Binding-site contacts:
Ligand atom O6 contacts residue LYS173 of chain 12.A at 3.0 Å (salt-bridge).
Ligand atom N1 contacts residue LEU175 of chain 12.A at 4.0 Å.
Ligand atom N3 contacts residue THR59 of chain 12.A at 3.3 Å (h-bond).
Ligand atom N7 contacts residue LYS115 of chain 12.A at 2.8 Å (salt-bridge).
Ligand atom O6 contacts residue LEU175 of chain 12.A at 3.9 Å.
Ligand atom C7 contacts residue PHE52 of chain 4.C at 3.7 Å (hydrophobic).
Ligand atom OP2 contacts residue ARG61 of chain 12.A at 2.7 Å (salt-bridge).
Ligand atom O4 contacts residue ARG56 of chain 4.C at 3.2 Å (salt-bridge).
Ligand atom O3' contacts residue LYS112 of chain 12.A at 3.7 Å.
Ligand atom P contacts residue ARG61 of chain 12.A at 3.6 Å.
Ligand atom OP1 contacts residue LYS164 of chain 12.C at 3.4 Å.
Ligand atom O5' contacts residue TYR244 of chain 12.A at 3.8 Å.
Ligand atom C5 contacts residue LYS173 of chain 12.A at 3.7 Å.
Ligand atom C8 contacts residue LEU175 of chain 12.A at 3.8 Å (hydrophobic).
Ligand atom P contacts residue LYS165 of chain 12.C at 4.0 Å.
Ligand atom C2 contacts residue GLN246 of chain 12.A at 3.9 Å.
Ligand atom C8 contacts residue LYS115 of chain 12.A at 3.9 Å.
Ligand atom OP1 contacts residue ALA163 of chain 12.C at 4.0 Å.
Ligand atom C2 contacts residue THR59 of chain 12.A at 3.4 Å.
Ligand atom OP2 contacts residue TYR244 of chain 12.A at 3.0 Å (h-bond).
Ligand atom OP1 contacts residue PHE52 of chain 4.C at 3.1 Å (h-bond).
Ligand atom C2' contacts residue LEU113 of chain 12.A at 4.0 Å (hydrophobic).
Ligand atom O6 contacts residue LYS115 of chain 12.A at 3.4 Å (salt-bridge).
Ligand atom O2 contacts residue THR59 of chain 12.A at 3.3 Å (h-bond).
Ligand atom N7 contacts residue TYR244 of chain 12.A at 4.0 Å.
Ligand atom C8 contacts residue TYR244 of chain 12.A at 3.2 Å (hydrophobic).
Ligand atom OP2 contacts residue LYS165 of chain 12.C at 3.1 Å (salt-bridge).
Ligand atom OP1 contacts residue ARG61 of chain 12.A at 3.9 Å.
Ligand atom C6 contacts residue LEU175 of chain 12.A at 3.6 Å (hydrophobic).
Ligand atom C4 contacts residue LEU175 of chain 12.A at 3.8 Å (hydrophobic).
Ligand atom C5 contacts residue LYS115 of chain 12.A at 3.7 Å.
Ligand atom N7 contacts residue LEU175 of chain 12.A at 3.9 Å.
Ligand atom C2' contacts residue TYR244 of chain 12.A at 3.7 Å (hydrophobic).
Ligand atom OP1 contacts residue LYS165 of chain 12.C at 2.8 Å (salt-bridge).
Ligand atom C5 contacts residue LEU175 of chain 12.A at 3.8 Å (hydrophobic).
Ligand atom O2 contacts residue GLN246 of chain 12.A at 2.7 Å (h-bond).
Ligand atom C6 contacts residue LYS173 of chain 12.A at 4.0 Å.
Ligand atom C6 contacts residue LYS115 of chain 12.A at 3.9 Å.
Ligand atom N9 contacts residue LEU175 of chain 12.A at 3.7 Å.
Ligand atom O3' contacts residue ARG61 of chain 12.A at 3.9 Å.

Sequence of chain 4.C:
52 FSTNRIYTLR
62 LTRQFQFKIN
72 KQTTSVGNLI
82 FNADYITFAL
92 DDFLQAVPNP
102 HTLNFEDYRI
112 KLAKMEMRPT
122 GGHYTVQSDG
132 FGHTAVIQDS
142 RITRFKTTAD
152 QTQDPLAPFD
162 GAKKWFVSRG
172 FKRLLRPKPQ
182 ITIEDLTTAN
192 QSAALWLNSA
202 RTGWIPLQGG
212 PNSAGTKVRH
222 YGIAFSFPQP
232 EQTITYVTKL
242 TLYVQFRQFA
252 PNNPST

Sequence of chain 12.A:
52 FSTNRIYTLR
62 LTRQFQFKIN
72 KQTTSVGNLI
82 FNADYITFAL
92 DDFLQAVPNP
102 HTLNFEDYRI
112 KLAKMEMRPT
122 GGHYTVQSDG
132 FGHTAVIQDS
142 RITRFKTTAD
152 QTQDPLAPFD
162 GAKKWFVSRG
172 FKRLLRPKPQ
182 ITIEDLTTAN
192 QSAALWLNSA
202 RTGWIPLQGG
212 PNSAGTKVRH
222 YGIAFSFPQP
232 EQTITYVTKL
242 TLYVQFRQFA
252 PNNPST

The small molecule below binds the protein below.
Small molecule (SMILES): Cc1cn([C@H]2C[C@H](O)[C@@H](CO[P](=O)(O)O[C@H]3C[C@H](n4cnc5c(=O)[nH]c(N)nc54)O[C@@H]3CO[P](=O)(O)O[C@H]3C[C@H](n4ccc(N)nc4=O)O[C@@H]3COP(=O)=O)O2)c(=O)[nH]c1=O

Sequence of chain 12.C:
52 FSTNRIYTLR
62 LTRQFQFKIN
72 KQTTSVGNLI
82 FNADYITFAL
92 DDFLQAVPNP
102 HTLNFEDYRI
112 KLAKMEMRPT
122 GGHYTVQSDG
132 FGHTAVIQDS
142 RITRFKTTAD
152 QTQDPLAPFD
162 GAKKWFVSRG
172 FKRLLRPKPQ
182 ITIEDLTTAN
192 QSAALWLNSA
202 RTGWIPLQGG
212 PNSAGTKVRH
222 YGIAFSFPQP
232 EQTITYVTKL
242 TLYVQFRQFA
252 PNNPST